Binding-site contacts:
Ligand atom C08 contacts residue PRO112 of chain 2.A at 3.8 Å (hydrophobic).
Ligand atom O20 contacts residue LYS171 of chain 2.A at 3.6 Å (salt-bridge).
Ligand atom N07 contacts residue PRO112 of chain 2.A at 3.7 Å.
Ligand atom C18 contacts residue GLY36 of chain 2.A at 3.7 Å.
Ligand atom C03 contacts residue ARG292 of chain 1.A at 3.8 Å.
Ligand atom O31 contacts residue ARG292 of chain 1.A at 2.9 Å (salt-bridge).
Ligand atom C06 contacts residue SER568 of chain 1.A at 3.5 Å.
Ligand atom C29 contacts residue TZD1 of chain 1.E at 3.5 Å.
Ligand atom C02 contacts residue ARG292 of chain 1.A at 3.8 Å.
Ligand atom C25 contacts residue MET266 of chain 1.A at 3.7 Å (hydrophobic).
Ligand atom C06 contacts residue ARG292 of chain 1.A at 3.7 Å.
Ligand atom O20 contacts residue GLY36 of chain 2.A at 3.7 Å.
Ligand atom O31 contacts residue SER568 of chain 1.A at 2.9 Å (h-bond).
Ligand atom C14 contacts residue ARG114 of chain 2.A at 3.4 Å.
Ligand atom C29 contacts residue GLY36 of chain 2.A at 3.5 Å.
Ligand atom N30 contacts residue LEU489 of chain 1.A at 3.5 Å.
Ligand atom O13 contacts residue SER568 of chain 1.A at 3.3 Å (h-bond).
Ligand atom C11 contacts residue SER568 of chain 1.A at 3.5 Å.
Ligand atom N15 contacts residue MET115 of chain 2.A at 3.6 Å.
Ligand atom O13 contacts residue ARG114 of chain 2.A at 3.4 Å (salt-bridge).
Ligand atom O01 contacts residue SER568 of chain 1.A at 3.6 Å.
Ligand atom O28 contacts residue LEU489 of chain 1.A at 3.7 Å.
Ligand atom N22 contacts residue ARG292 of chain 1.A at 3.7 Å.
Ligand atom N15 contacts residue SER568 of chain 1.A at 3.0 Å (h-bond).
Ligand atom O24 contacts residue PHE121 of chain 2.A at 3.7 Å.
Ligand atom C14 contacts residue SER568 of chain 1.A at 3.4 Å.
Ligand atom C27 contacts residue LEU489 of chain 1.A at 3.6 Å (hydrophobic).
Ligand atom O24 contacts residue ARG292 of chain 1.A at 3.0 Å (salt-bridge).
Ligand atom O24 contacts residue MET266 of chain 1.A at 3.8 Å.
Ligand atom C10 contacts residue GLN175 of chain 2.A at 3.5 Å.
Ligand atom C23 contacts residue PHE121 of chain 2.A at 3.6 Å (hydrophobic).
Ligand atom C12 contacts residue SER568 of chain 1.A at 3.0 Å.
Ligand atom N30 contacts residue GLY36 of chain 2.A at 3.4 Å.
Ligand atom C04 contacts residue ARG292 of chain 1.A at 3.3 Å.
Ligand atom O09 contacts residue LYS171 of chain 2.A at 3.1 Å.
Ligand atom C02 contacts residue SER568 of chain 1.A at 3.5 Å.
Ligand atom O28 contacts residue MET485 of chain 1.A at 3.3 Å.
Ligand atom C18 contacts residue ALA37 of chain 2.A at 3.7 Å (hydrophobic).
Ligand atom O01 contacts residue LYS171 of chain 2.A at 2.9 Å (salt-bridge).
Ligand atom O05 contacts residue ARG292 of chain 1.A at 2.8 Å (salt-bridge).

This protein binds this small molecule.
Small molecule (SMILES): COc1cc(OC)nc(Oc2cccc(Oc3nc(OC)cc(OC)n3)c2C(=O)O)n1

Sequence of chain 1.A:
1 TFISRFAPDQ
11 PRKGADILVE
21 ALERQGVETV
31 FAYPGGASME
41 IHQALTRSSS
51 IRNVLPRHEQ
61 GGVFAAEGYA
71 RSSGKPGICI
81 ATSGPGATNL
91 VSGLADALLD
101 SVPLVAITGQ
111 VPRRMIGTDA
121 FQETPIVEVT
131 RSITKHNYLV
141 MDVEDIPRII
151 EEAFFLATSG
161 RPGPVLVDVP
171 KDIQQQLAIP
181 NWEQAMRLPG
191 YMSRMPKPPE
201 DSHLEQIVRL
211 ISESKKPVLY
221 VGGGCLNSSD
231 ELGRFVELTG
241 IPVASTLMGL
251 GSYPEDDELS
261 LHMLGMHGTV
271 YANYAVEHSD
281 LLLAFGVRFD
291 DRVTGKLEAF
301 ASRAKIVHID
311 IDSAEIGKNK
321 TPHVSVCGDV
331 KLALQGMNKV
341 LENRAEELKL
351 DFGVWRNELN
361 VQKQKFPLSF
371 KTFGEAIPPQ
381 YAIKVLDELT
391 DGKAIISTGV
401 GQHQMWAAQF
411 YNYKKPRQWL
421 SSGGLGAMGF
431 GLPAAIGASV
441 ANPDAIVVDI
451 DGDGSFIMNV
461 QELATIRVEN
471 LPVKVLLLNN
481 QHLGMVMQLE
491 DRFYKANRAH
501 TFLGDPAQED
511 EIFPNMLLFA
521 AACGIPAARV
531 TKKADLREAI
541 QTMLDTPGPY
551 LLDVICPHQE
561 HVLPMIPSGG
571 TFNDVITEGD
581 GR

Sequence of chain 2.A:
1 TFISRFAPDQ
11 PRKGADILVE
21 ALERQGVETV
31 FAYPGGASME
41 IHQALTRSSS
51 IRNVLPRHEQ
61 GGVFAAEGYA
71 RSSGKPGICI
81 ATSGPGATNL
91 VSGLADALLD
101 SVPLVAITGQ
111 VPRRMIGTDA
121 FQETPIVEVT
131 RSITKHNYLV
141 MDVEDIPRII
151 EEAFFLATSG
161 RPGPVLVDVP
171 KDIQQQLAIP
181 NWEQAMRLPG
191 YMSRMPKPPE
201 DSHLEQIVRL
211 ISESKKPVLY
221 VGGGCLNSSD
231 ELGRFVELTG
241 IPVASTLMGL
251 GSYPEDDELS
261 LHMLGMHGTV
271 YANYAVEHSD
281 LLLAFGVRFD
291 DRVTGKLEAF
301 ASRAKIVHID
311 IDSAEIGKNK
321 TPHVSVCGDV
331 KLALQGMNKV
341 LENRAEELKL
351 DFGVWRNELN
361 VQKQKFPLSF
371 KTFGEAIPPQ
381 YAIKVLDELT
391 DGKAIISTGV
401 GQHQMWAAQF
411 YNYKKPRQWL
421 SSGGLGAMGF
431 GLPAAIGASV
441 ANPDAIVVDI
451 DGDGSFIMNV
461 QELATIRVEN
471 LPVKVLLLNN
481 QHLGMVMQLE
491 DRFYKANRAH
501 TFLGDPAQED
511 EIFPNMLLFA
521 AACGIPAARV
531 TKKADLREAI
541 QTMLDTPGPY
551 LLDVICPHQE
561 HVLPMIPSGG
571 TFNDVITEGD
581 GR